The small molecule below binds the protein below.
Small molecule (SMILES): CCC(CC)O[C@@H]1CC(C(=O)O)=C[C@H](n2cc(C(C)(C)O)nn2)[C@H]1NC(C)=O

Sequence of chain 2.A:
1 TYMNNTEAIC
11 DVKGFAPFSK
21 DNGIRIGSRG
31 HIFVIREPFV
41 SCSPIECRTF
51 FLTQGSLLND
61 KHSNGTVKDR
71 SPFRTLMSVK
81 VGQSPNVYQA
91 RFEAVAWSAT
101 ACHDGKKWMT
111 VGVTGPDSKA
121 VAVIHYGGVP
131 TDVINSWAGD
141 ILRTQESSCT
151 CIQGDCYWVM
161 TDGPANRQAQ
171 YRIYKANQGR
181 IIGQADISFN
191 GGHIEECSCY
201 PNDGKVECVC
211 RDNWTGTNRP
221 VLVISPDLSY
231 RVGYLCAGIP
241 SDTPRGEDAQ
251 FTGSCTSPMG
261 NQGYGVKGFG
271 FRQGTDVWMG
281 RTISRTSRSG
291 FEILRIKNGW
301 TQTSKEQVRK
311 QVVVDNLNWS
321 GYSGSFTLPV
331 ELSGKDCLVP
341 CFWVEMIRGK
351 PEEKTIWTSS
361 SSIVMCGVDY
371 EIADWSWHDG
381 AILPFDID

Binding-site contacts:
Ligand atom OAH contacts residue TYR264 of chain 2.A at 3.9 Å.
Ligand atom CAD contacts residue ASP69 of chain 2.A at 2.9 Å.
Ligand atom CAX contacts residue GLU37 of chain 2.A at 3.1 Å.
Ligand atom CAL contacts residue GLU195 of chain 2.A at 3.3 Å.
Ligand atom CAY contacts residue GLU196 of chain 2.A at 3.6 Å.
Ligand atom OAG contacts residue ARG36 of chain 2.A at 3.7 Å.
Ligand atom CAU contacts residue TYR322 of chain 2.A at 3.1 Å (hydrophobic).
Ligand atom CAK contacts residue GLU37 of chain 2.A at 2.9 Å.
Ligand atom CAT contacts residue TYR322 of chain 2.A at 3.5 Å (hydrophobic).
Ligand atom OAH contacts residue TYR322 of chain 2.A at 3.5 Å (h-bond).
Ligand atom CAJ contacts residue GLU37 of chain 2.A at 3.9 Å.
Ligand atom CAC contacts residue ARG70 of chain 2.A at 3.2 Å.
Ligand atom CAE contacts residue ASP69 of chain 2.A at 3.2 Å.
Ligand atom OAH contacts residue ARG288 of chain 2.A at 3.0 Å (salt-bridge).
Ligand atom CBB contacts residue TRP97 of chain 2.A at 3.8 Å (hydrophobic).
Ligand atom CAE contacts residue ARG74 of chain 2.A at 3.4 Å.
Ligand atom CAA contacts residue ASN213 of chain 2.A at 3.8 Å.
Ligand atom NAP contacts residue ASP69 of chain 2.A at 3.8 Å.
Ligand atom OAG contacts residue TYR264 of chain 2.A at 3.9 Å.
Ligand atom OAI contacts residue TRP97 of chain 2.A at 3.0 Å (h-bond).
Ligand atom CAM contacts residue ARG143 of chain 2.A at 3.4 Å.
Ligand atom NBA contacts residue GLU37 of chain 2.A at 3.2 Å (salt-bridge).
Ligand atom CAD contacts residue TRP97 of chain 2.A at 3.4 Å (hydrophobic).
Ligand atom CAT contacts residue ARG211 of chain 2.A at 3.9 Å.
Ligand atom CAN contacts residue ARG211 of chain 2.A at 3.7 Å.
Ligand atom CAV contacts residue GLU37 of chain 2.A at 3.9 Å.
Ligand atom CAY contacts residue TYR322 of chain 2.A at 3.8 Å (hydrophobic).
Ligand atom CAA contacts residue GLU195 of chain 2.A at 3.8 Å.
Ligand atom CAN contacts residue TYR322 of chain 2.A at 3.5 Å (hydrophobic).
Ligand atom CAD contacts residue ARG70 of chain 2.A at 3.7 Å.
Ligand atom CAA contacts residue ARG211 of chain 2.A at 3.9 Å.
Ligand atom OAI contacts residue GLU37 of chain 2.A at 3.5 Å (salt-bridge).
Ligand atom CAJ contacts residue TYR322 of chain 2.A at 3.2 Å (hydrophobic).
Ligand atom CAT contacts residue ARG288 of chain 2.A at 3.8 Å.
Ligand atom OAG contacts residue ARG288 of chain 2.A at 3.8 Å.
Ligand atom OAI contacts residue LEU52 of chain 2.A at 3.2 Å.
Ligand atom NAO contacts residue ASP69 of chain 2.A at 3.3 Å (salt-bridge).
Ligand atom CBB contacts residue ASP69 of chain 2.A at 3.6 Å.
Ligand atom CAX contacts residue TYR322 of chain 2.A at 3.5 Å (hydrophobic).
Ligand atom OAH contacts residue ARG211 of chain 2.A at 2.9 Å (salt-bridge).